A protein and the small-molecule ligand that binds it are described below.
Small molecule (SMILES): C[SH](C)C[C@H]1O[C@@H](n2cnc3c(N)ncnc32)[C@H](O)[C@@H]1O

Sequence of chain 1.D:
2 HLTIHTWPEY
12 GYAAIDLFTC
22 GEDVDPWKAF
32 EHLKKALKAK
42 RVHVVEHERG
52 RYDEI

Sequence of chain 1.C:
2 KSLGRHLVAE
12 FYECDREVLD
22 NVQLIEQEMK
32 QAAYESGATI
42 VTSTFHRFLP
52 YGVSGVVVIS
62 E

Binding-site contacts:
Ligand atom CE contacts residue SER55 of chain 1.C at 3.2 Å.
Ligand atom CG contacts residue TRP8 of chain 1.D at 3.8 Å (hydrophobic).
Ligand atom O4' contacts residue GLY53 of chain 1.C at 3.7 Å.
Ligand atom C1' contacts residue PHE49 of chain 1.C at 4.0 Å (hydrophobic).
Ligand atom O3' contacts residue PRO9 of chain 1.D at 3.5 Å.
Ligand atom O2' contacts residue GLU10 of chain 1.D at 3.0 Å (salt-bridge).
Ligand atom C5' contacts residue TRP8 of chain 1.D at 3.5 Å (hydrophobic).
Ligand atom N9 contacts residue TYR52 of chain 1.C at 3.9 Å.
Ligand atom O4' contacts residue TYR52 of chain 1.C at 3.4 Å (h-bond).
Ligand atom SD contacts residue THR7 of chain 1.D at 4.0 Å.
Ligand atom C3' contacts residue TRP8 of chain 1.D at 3.4 Å (hydrophobic).
Ligand atom C3' contacts residue TYR52 of chain 1.C at 3.8 Å (hydrophobic).
Ligand atom C3' contacts residue THR7 of chain 1.D at 3.6 Å.
Ligand atom N9 contacts residue PHE49 of chain 1.C at 3.9 Å.
Ligand atom C4' contacts residue THR7 of chain 1.D at 3.0 Å.
Ligand atom CG contacts residue HIS6 of chain 1.D at 3.8 Å.
Ligand atom C3' contacts residue GLU10 of chain 1.D at 3.6 Å.
Ligand atom C2' contacts residue GLU10 of chain 1.D at 3.7 Å.
Ligand atom C8 contacts residue LEU50 of chain 1.C at 3.1 Å (hydrophobic).
Ligand atom C8 contacts residue PHE49 of chain 1.C at 3.8 Å (hydrophobic).
Ligand atom O3' contacts residue GLY53 of chain 1.C at 3.5 Å.
Ligand atom C1' contacts residue TYR52 of chain 1.C at 3.0 Å (hydrophobic).
Ligand atom CE contacts residue VAL54 of chain 1.C at 3.2 Å (hydrophobic).
Ligand atom N7 contacts residue PHE49 of chain 1.C at 4.0 Å.
Ligand atom O4' contacts residue PHE49 of chain 1.C at 3.5 Å.
Ligand atom SD contacts residue SER55 of chain 1.C at 3.9 Å.
Ligand atom O3' contacts residue TRP8 of chain 1.D at 3.6 Å.
Ligand atom O3' contacts residue TYR52 of chain 1.C at 3.0 Å (h-bond).
Ligand atom C4' contacts residue TYR52 of chain 1.C at 3.9 Å (hydrophobic).
Ligand atom CG contacts residue SER55 of chain 1.C at 3.8 Å.
Ligand atom O3' contacts residue THR7 of chain 1.D at 3.6 Å.
Ligand atom SD contacts residue PHE49 of chain 1.C at 3.8 Å.
Ligand atom O2' contacts residue TYR52 of chain 1.C at 3.4 Å.
Ligand atom C5' contacts residue THR7 of chain 1.D at 3.3 Å.
Ligand atom N7 contacts residue LEU50 of chain 1.C at 3.6 Å (h-bond).
Ligand atom CE contacts residue THR7 of chain 1.D at 3.4 Å.
Ligand atom O3' contacts residue GLU10 of chain 1.D at 2.7 Å (salt-bridge).
Ligand atom C4' contacts residue GLY53 of chain 1.C at 3.6 Å.
Ligand atom CE contacts residue PHE49 of chain 1.C at 3.5 Å (hydrophobic).
Ligand atom C2' contacts residue TYR52 of chain 1.C at 3.8 Å (hydrophobic).